This small molecule binds to this protein.
Small molecule (SMILES): O=C(Nc1ccncc1)c1cc([N+](=O)[O-])ccc1Cl

Sequence of chain 1.A:
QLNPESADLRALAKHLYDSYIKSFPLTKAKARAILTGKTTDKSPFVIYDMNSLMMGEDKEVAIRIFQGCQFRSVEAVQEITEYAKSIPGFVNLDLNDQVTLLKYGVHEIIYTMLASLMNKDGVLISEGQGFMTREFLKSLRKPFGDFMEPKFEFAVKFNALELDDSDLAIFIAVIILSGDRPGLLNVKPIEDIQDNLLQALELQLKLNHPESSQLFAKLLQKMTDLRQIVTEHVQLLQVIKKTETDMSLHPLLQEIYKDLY

Binding-site contacts:
Ligand atom C04 contacts residue TYR275 of chain 1.A at 3.4 Å (hydrophobic).
Ligand atom C06 contacts residue TYR275 of chain 1.A at 3.4 Å (hydrophobic).
Ligand atom C01 contacts residue TYR275 of chain 1.A at 3.7 Å (hydrophobic).
Ligand atom N12 contacts residue HIS247 of chain 1.A at 3.7 Å.
Ligand atom O08 contacts residue LYS165 of chain 1.A at 2.8 Å (salt-bridge).
Ligand atom O11 contacts residue GLN84 of chain 1.A at 3.1 Å (h-bond).
Ligand atom C04 contacts residue CYS83 of chain 1.A at 2.7 Å (hydrophobic).
Ligand atom C15 contacts residue HIS121 of chain 1.A at 3.8 Å.
Ligand atom C03 contacts residue CYS83 of chain 1.A at 1.8 Å (hydrophobic).
Ligand atom C04 contacts residue PHE80 of chain 1.A at 3.5 Å (hydrophobic).
Ligand atom N16 contacts residue HIS121 of chain 1.A at 3.5 Å (h-bond).
Ligand atom C02 contacts residue TYR271 of chain 1.A at 3.2 Å (hydrophobic).
Ligand atom O09 contacts residue MET162 of chain 1.A at 3.3 Å (h-bond).
Ligand atom C10 contacts residue HIS247 of chain 1.A at 3.8 Å.
Ligand atom N07 contacts residue TYR275 of chain 1.A at 3.6 Å (h-bond).
Ligand atom C03 contacts residue TYR275 of chain 1.A at 3.8 Å (hydrophobic).
Ligand atom C17 contacts residue HIS247 of chain 1.A at 3.8 Å.
Ligand atom O09 contacts residue PHE161 of chain 1.A at 3.3 Å.
Ligand atom C17 contacts residue HIS121 of chain 1.A at 3.8 Å.
Ligand atom C14 contacts residue TYR275 of chain 1.A at 3.5 Å (hydrophobic).
Ligand atom C10 contacts residue TYR275 of chain 1.A at 3.7 Å (hydrophobic).
Ligand atom C01 contacts residue TYR271 of chain 1.A at 3.4 Å (hydrophobic).
Ligand atom N07 contacts residue LYS165 of chain 1.A at 3.6 Å.
Ligand atom N07 contacts residue PHE161 of chain 1.A at 3.8 Å.
Ligand atom O08 contacts residue TYR275 of chain 1.A at 3.8 Å.
Ligand atom C13 contacts residue TYR275 of chain 1.A at 3.8 Å (hydrophobic).
Ligand atom C05 contacts residue PHE80 of chain 1.A at 3.5 Å (hydrophobic).
Ligand atom C05 contacts residue TYR275 of chain 1.A at 3.0 Å (hydrophobic).
Ligand atom O08 contacts residue PHE161 of chain 1.A at 3.8 Å.
Ligand atom C18 contacts residue GLN84 of chain 1.A at 3.8 Å.
Ligand atom C14 contacts residue TYR125 of chain 1.A at 3.3 Å (hydrophobic).
Ligand atom N12 contacts residue TYR275 of chain 1.A at 2.9 Å (h-bond).
Ligand atom C06 contacts residue PHE80 of chain 1.A at 3.6 Å (hydrophobic).
Ligand atom C02 contacts residue LEU274 of chain 1.A at 3.7 Å (hydrophobic).
Ligand atom C02 contacts residue CYS83 of chain 1.A at 2.8 Å (hydrophobic).
Ligand atom O11 contacts residue PHE80 of chain 1.A at 3.8 Å.
Ligand atom O09 contacts residue TYR271 of chain 1.A at 3.7 Å.
Ligand atom O11 contacts residue CYS83 of chain 1.A at 2.9 Å (h-bond).
Ligand atom C10 contacts residue CYS83 of chain 1.A at 3.0 Å (hydrophobic).
Ligand atom C18 contacts residue HIS247 of chain 1.A at 3.5 Å.